Binding-site contacts:
Ligand atom O7 contacts residue ASN233 of chain 2.A at 3.8 Å.
Ligand atom C7 contacts residue ASN233 of chain 2.A at 3.6 Å.
Ligand atom C3 contacts residue ASN233 of chain 2.A at 3.8 Å.
Ligand atom C2 contacts residue ASN233 of chain 2.A at 2.5 Å.
Ligand atom C1 contacts residue ASN233 of chain 2.A at 1.4 Å.
Ligand atom N2 contacts residue ASN233 of chain 2.A at 3.0 Å (h-bond).
Ligand atom C4 contacts residue ASN233 of chain 2.A at 4.2 Å.
Ligand atom C5 contacts residue ASN233 of chain 2.A at 3.6 Å.
Ligand atom O5 contacts residue ASN233 of chain 2.A at 2.3 Å (h-bond).

The small molecule below binds the protein below.
Small molecule (SMILES): CC(=O)N[C@H]1[C@H](O[C@H]2[C@H](O)[C@@H](NC(C)=O)CO[C@@H]2CO)O[C@H](CO)[C@@H](O[C@@H]2O[C@H](CO)[C@@H](O)[C@H](O[C@H]3O[C@H](CO)[C@@H](O)[C@H](O)[C@@H]3O)[C@@H]2O)[C@@H]1O

Sequence of chain 2.A:
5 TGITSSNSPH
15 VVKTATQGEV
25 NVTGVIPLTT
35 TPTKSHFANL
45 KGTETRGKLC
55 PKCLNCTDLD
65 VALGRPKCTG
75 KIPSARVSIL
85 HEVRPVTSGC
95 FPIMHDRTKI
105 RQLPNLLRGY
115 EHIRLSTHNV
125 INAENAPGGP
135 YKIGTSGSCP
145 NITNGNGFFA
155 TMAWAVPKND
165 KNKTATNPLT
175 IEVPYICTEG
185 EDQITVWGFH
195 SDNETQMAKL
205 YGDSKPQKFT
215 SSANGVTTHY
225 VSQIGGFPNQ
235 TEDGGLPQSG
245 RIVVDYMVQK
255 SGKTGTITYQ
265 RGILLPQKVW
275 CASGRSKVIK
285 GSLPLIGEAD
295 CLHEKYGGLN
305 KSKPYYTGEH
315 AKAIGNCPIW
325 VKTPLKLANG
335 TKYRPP